Binding-site contacts:
Ligand atom C1 contacts residue ARG67 of chain 1.C at 4.1 Å.
Ligand atom C6 contacts residue TRP341 of chain 1.D at 3.9 Å (hydrophobic).
Ligand atom O3 contacts residue ASP66 of chain 1.C at 3.4 Å (salt-bridge).
Ligand atom O2 contacts residue GLU45 of chain 1.C at 3.8 Å.
Ligand atom O2 contacts residue TYR156 of chain 1.C at 2.9 Å.
Ligand atom O3 contacts residue GLU112 of chain 1.C at 3.1 Å (salt-bridge).
Ligand atom O4 contacts residue ASP15 of chain 1.C at 4.0 Å.
Ligand atom C5 contacts residue TRP63 of chain 1.C at 4.1 Å (hydrophobic).
Ligand atom O6 contacts residue TRP63 of chain 1.C at 4.1 Å.
Ligand atom C2 contacts residue ARG67 of chain 1.C at 3.7 Å.
Ligand atom O4 contacts residue LYS16 of chain 1.C at 3.1 Å (salt-bridge).
Ligand atom O6 contacts residue ARG345 of chain 1.D at 3.8 Å.
Ligand atom O4 contacts residue ASN13 of chain 1.C at 3.4 Å (h-bond).
Ligand atom O1 contacts residue ARG345 of chain 1.D at 2.5 Å (salt-bridge).
Ligand atom O3 contacts residue ALA64 of chain 1.C at 3.4 Å.
Ligand atom C6 contacts residue GLU154 of chain 1.C at 3.7 Å.
Ligand atom O6 contacts residue GLU154 of chain 1.C at 2.6 Å (salt-bridge).
Ligand atom O6 contacts residue TYR156 of chain 1.C at 3.7 Å.
Ligand atom O5 contacts residue ARG345 of chain 1.D at 3.5 Å (salt-bridge).
Ligand atom C6 contacts residue PRO155 of chain 1.C at 4.0 Å (hydrophobic).
Ligand atom O4 contacts residue TYR156 of chain 1.C at 3.8 Å.
Ligand atom C3 contacts residue TRP63 of chain 1.C at 3.9 Å (hydrophobic).
Ligand atom O2 contacts residue ARG67 of chain 1.C at 2.4 Å (salt-bridge).
Ligand atom C3 contacts residue TRP341 of chain 1.D at 4.0 Å (hydrophobic).
Ligand atom O1 contacts residue TRP341 of chain 1.D at 4.2 Å.
Ligand atom C6 contacts residue ASN13 of chain 1.C at 3.5 Å.
Ligand atom C2 contacts residue TRP63 of chain 1.C at 3.9 Å (hydrophobic).
Ligand atom C6 contacts residue TYR156 of chain 1.C at 3.2 Å (hydrophobic).
Ligand atom O3 contacts residue TRP63 of chain 1.C at 2.7 Å (h-bond).
Ligand atom O6 contacts residue TRP341 of chain 1.D at 4.0 Å.
Ligand atom C4 contacts residue TRP63 of chain 1.C at 4.0 Å (hydrophobic).
Ligand atom O1 contacts residue ARG67 of chain 1.C at 3.3 Å (salt-bridge).
Ligand atom O5 contacts residue TRP341 of chain 1.D at 3.2 Å.
Ligand atom O2 contacts residue TRP63 of chain 1.C at 4.0 Å.
Ligand atom O6 contacts residue PRO155 of chain 1.C at 3.0 Å.
Ligand atom C3 contacts residue ASP66 of chain 1.C at 3.7 Å.
Ligand atom C2 contacts residue TYR156 of chain 1.C at 3.8 Å (hydrophobic).
Ligand atom C1 contacts residue ARG345 of chain 1.D at 3.1 Å.
Ligand atom C6 contacts residue TRP63 of chain 1.C at 3.4 Å (hydrophobic).
Ligand atom C5 contacts residue TRP341 of chain 1.D at 3.5 Å (hydrophobic).

This protein binds this small molecule.
Small molecule (SMILES): OC[C@H]1O[C@H](O[C@H]2[C@H](O)[C@@H](O)[C@@H](O)O[C@@H]2CO)[C@H](O)[C@@H](O)[C@@H]1O

Sequence of chain 1.D:
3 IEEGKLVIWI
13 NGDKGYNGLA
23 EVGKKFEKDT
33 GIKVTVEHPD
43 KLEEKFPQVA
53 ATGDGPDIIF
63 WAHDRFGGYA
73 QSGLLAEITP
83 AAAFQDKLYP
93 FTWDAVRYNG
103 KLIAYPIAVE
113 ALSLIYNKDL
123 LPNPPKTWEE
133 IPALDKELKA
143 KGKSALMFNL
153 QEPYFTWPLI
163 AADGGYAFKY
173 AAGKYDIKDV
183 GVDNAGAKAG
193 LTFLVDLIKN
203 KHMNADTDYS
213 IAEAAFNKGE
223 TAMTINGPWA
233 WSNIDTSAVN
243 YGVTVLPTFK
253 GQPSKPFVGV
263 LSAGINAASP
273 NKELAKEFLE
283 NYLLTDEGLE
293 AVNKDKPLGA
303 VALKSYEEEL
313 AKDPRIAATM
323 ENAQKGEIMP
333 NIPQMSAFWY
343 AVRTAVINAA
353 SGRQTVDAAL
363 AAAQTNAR

Sequence of chain 1.C:
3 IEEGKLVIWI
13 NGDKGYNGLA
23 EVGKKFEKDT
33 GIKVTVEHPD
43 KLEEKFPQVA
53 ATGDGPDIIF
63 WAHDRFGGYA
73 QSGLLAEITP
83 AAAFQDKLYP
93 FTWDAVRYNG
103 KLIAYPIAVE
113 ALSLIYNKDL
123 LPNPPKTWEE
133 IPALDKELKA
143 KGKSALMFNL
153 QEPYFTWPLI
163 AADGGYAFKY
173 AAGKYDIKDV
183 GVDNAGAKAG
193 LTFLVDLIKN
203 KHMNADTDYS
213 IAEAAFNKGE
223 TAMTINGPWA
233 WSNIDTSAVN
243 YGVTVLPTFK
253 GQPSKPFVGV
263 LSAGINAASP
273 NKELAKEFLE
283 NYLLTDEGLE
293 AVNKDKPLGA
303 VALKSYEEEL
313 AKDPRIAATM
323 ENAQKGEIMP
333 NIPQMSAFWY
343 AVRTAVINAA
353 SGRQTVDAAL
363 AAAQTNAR